Sequence of chain 1.A:
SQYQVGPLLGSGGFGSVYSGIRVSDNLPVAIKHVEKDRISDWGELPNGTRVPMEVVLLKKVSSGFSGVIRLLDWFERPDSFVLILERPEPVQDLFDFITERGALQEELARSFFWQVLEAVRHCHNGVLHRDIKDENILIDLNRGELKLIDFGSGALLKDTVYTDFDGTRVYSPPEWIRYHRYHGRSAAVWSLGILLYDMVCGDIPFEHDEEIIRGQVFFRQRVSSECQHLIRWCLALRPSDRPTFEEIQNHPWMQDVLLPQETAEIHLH

Binding-site contacts:
Ligand atom C01 contacts residue SER19 of chain 1.A at 3.7 Å.
Ligand atom N21 contacts residue ALA38 of chain 1.A at 3.5 Å.
Ligand atom C23 contacts residue LEU147 of chain 1.A at 4.0 Å (hydrophobic).
Ligand atom C12 contacts residue GLU144 of chain 1.A at 3.4 Å.
Ligand atom O29 contacts residue ASP159 of chain 1.A at 3.3 Å.
Ligand atom O29 contacts residue LYS40 of chain 1.A at 2.8 Å (salt-bridge).
Ligand atom C08 contacts residue VAL25 of chain 1.A at 3.9 Å (hydrophobic).
Ligand atom C20 contacts residue LEU93 of chain 1.A at 3.7 Å (hydrophobic).
Ligand atom C27 contacts residue ARG95 of chain 1.A at 3.7 Å.
Ligand atom C14 contacts residue ASP101 of chain 1.A at 3.3 Å.
Ligand atom N21 contacts residue GLU94 of chain 1.A at 2.8 Å (salt-bridge).
Ligand atom C27 contacts residue LEU147 of chain 1.A at 3.5 Å (hydrophobic).
Ligand atom C26 contacts residue LEU17 of chain 1.A at 3.9 Å (hydrophobic).
Ligand atom C06 contacts residue VAL25 of chain 1.A at 3.7 Å (hydrophobic).
Ligand atom C20 contacts residue GLU94 of chain 1.A at 3.8 Å.
Ligand atom C05 contacts residue ASP159 of chain 1.A at 3.9 Å.
Ligand atom C26 contacts residue LEU147 of chain 1.A at 3.7 Å (hydrophobic).
Ligand atom C25 contacts residue LEU17 of chain 1.A at 3.6 Å (hydrophobic).
Ligand atom C20 contacts residue ALA38 of chain 1.A at 3.8 Å (hydrophobic).
Ligand atom O16 contacts residue ILE158 of chain 1.A at 4.0 Å.
Ligand atom C07 contacts residue VAL25 of chain 1.A at 3.6 Å (hydrophobic).
Ligand atom C22 contacts residue ALA38 of chain 1.A at 3.5 Å (hydrophobic).
Ligand atom C18 contacts residue LEU93 of chain 1.A at 3.7 Å (hydrophobic).
Ligand atom C28 contacts residue LYS40 of chain 1.A at 3.6 Å.
Ligand atom N13 contacts residue ASP101 of chain 1.A at 2.7 Å (salt-bridge).
Ligand atom C01 contacts residue PHE22 of chain 1.A at 3.8 Å (hydrophobic).
Ligand atom C22 contacts residue LEU147 of chain 1.A at 3.6 Å (hydrophobic).
Ligand atom C23 contacts residue ALA38 of chain 1.A at 3.9 Å (hydrophobic).
Ligand atom C12 contacts residue ILE158 of chain 1.A at 3.6 Å (hydrophobic).
Ligand atom C12 contacts residue ASP101 of chain 1.A at 3.5 Å.
Ligand atom C11 contacts residue ILE158 of chain 1.A at 3.5 Å (hydrophobic).
Ligand atom C12 contacts residue LEU147 of chain 1.A at 4.0 Å (hydrophobic).
Ligand atom C17 contacts residue ILE158 of chain 1.A at 4.0 Å (hydrophobic).
Ligand atom C05 contacts residue PHE22 of chain 1.A at 3.7 Å (hydrophobic).
Ligand atom N13 contacts residue GLU144 of chain 1.A at 3.0 Å (salt-bridge).
Ligand atom C28 contacts residue ASP159 of chain 1.A at 3.9 Å.
Ligand atom O02 contacts residue GLY18 of chain 1.A at 3.7 Å.
Ligand atom C22 contacts residue GLU94 of chain 1.A at 3.7 Å.
Ligand atom O16 contacts residue VAL25 of chain 1.A at 3.7 Å.
Ligand atom C04 contacts residue PHE22 of chain 1.A at 3.4 Å (hydrophobic).

A protein and the small-molecule ligand that binds it are described below.
Small molecule (SMILES): COc1ccc2c(c1CN1CCNCC1)O/C(=C\c1c[nH]c3ccccc13)C2=O